Binding-site contacts:
Ligand atom C19 contacts residue ALA145 of chain 1.D at 3.4 Å (hydrophobic).
Ligand atom C6 contacts residue SER129 of chain 1.D at 3.8 Å.
Ligand atom O1 contacts residue LYS144 of chain 1.D at 3.3 Å (salt-bridge).
Ligand atom N1 contacts residue THR143 of chain 1.D at 3.1 Å (h-bond).
Ligand atom C4 contacts residue HIS41 of chain 1.D at 3.5 Å.
Ligand atom C14 contacts residue CYS148 of chain 1.D at 1.8 Å (hydrophobic).
Ligand atom N1 contacts residue LYS144 of chain 1.D at 3.5 Å.
Ligand atom C12 contacts residue GLY164 of chain 1.D at 3.7 Å.
Ligand atom C11 contacts residue CYS148 of chain 1.D at 3.4 Å (hydrophobic).
Ligand atom O1 contacts residue THR143 of chain 1.D at 2.6 Å (h-bond).
Ligand atom C13 contacts residue THR143 of chain 1.D at 3.6 Å.
Ligand atom C16 contacts residue GLY146 of chain 1.D at 3.8 Å.
Ligand atom N contacts residue ILE163 of chain 1.D at 3.2 Å (h-bond).
Ligand atom C13 contacts residue LYS144 of chain 1.D at 3.7 Å.
Ligand atom C2 contacts residue ILE163 of chain 1.D at 3.5 Å (hydrophobic).
Ligand atom O1 contacts residue HIS162 of chain 1.D at 2.9 Å (h-bond).
Ligand atom C15 contacts residue HIS41 of chain 1.D at 3.4 Å.
Ligand atom C13 contacts residue GLY164 of chain 1.D at 3.7 Å.
Ligand atom C9 contacts residue LEU128 of chain 1.D at 3.2 Å (hydrophobic).
Ligand atom C3 contacts residue HIS41 of chain 1.D at 3.6 Å.
Ligand atom O1 contacts residue GLY165 of chain 1.D at 3.7 Å.
Ligand atom C8 contacts residue LEU128 of chain 1.D at 3.3 Å (hydrophobic).
Ligand atom C8 contacts residue ARG40 of chain 1.D at 3.5 Å.
Ligand atom C5 contacts residue SER129 of chain 1.D at 3.8 Å.
Ligand atom N1 contacts residue GLY165 of chain 1.D at 3.8 Å.
Ligand atom C15 contacts residue CYS148 of chain 1.D at 2.7 Å (hydrophobic).
Ligand atom O3 contacts residue GLY146 of chain 1.D at 2.6 Å (h-bond).
Ligand atom C1 contacts residue SER129 of chain 1.D at 3.0 Å.
Ligand atom C8 contacts residue GLU72 of chain 1.D at 3.7 Å.
Ligand atom C7 contacts residue LEU128 of chain 1.D at 3.6 Å (hydrophobic).
Ligand atom N contacts residue CYS148 of chain 1.D at 3.0 Å (h-bond).
Ligand atom C10 contacts residue CYS148 of chain 1.D at 2.8 Å (hydrophobic).
Ligand atom C7 contacts residue ARG40 of chain 1.D at 3.4 Å.
Ligand atom C11 contacts residue LYS144 of chain 1.D at 3.6 Å.
Ligand atom O3 contacts residue ALA145 of chain 1.D at 3.4 Å.
Ligand atom O1 contacts residue GLY164 of chain 1.D at 3.6 Å.
Ligand atom N contacts residue GLY164 of chain 1.D at 3.8 Å.
Ligand atom C12 contacts residue GLY165 of chain 1.D at 3.6 Å.
Ligand atom C13 contacts residue GLY165 of chain 1.D at 3.5 Å.
Ligand atom C9 contacts residue HIS41 of chain 1.D at 3.3 Å.

This protein binds this small molecule.
Small molecule (SMILES): CCOC(=O)C=C[C@H](C[C@@H]1CCNC1=O)NC(=O)[C@@H](C)Cc1ccccc1

Sequence of chain 1.D:
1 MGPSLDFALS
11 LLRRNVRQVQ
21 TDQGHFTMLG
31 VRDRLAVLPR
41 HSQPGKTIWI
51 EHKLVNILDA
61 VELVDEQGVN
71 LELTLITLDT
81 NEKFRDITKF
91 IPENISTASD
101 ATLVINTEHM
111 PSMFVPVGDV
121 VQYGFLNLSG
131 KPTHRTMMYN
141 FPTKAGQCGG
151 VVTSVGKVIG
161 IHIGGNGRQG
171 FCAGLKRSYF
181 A